Sequence of chain 39.A:
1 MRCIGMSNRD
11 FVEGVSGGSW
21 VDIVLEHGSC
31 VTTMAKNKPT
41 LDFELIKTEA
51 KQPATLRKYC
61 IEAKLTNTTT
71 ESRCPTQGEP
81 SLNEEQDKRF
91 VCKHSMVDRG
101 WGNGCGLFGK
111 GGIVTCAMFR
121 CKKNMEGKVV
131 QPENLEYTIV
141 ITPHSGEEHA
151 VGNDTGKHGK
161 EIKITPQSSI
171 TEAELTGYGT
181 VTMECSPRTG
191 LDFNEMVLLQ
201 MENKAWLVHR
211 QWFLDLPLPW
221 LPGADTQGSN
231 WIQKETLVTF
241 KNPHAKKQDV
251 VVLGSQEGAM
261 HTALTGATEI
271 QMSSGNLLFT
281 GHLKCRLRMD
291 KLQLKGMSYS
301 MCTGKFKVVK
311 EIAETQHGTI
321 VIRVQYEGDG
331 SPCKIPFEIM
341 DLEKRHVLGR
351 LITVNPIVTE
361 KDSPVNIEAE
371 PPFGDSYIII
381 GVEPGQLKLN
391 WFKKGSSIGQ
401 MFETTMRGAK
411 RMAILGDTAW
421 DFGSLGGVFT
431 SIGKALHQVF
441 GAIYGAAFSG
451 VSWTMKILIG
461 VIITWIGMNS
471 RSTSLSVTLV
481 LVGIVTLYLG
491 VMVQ

A protein and the small-molecule ligand that binds it are described below.
Small molecule (SMILES): CC(=O)N[C@@H]1[C@@H](O)[C@H](O)[C@@H](CO)O[C@H]1O

Binding-site contacts:
Ligand atom O5 contacts residue ASN67 of chain 39.A at 2.4 Å (h-bond).
Ligand atom C8 contacts residue MET118 of chain 39.A at 3.8 Å (hydrophobic).
Ligand atom C2 contacts residue ASN67 of chain 39.A at 2.5 Å.
Ligand atom C7 contacts residue ASN67 of chain 39.A at 3.2 Å.
Ligand atom O7 contacts residue MET118 of chain 39.A at 3.5 Å.
Ligand atom C8 contacts residue PHE90 of chain 39.A at 4.0 Å (hydrophobic).
Ligand atom C1 contacts residue ASN67 of chain 39.A at 1.4 Å.
Ligand atom C3 contacts residue ASN67 of chain 39.A at 3.8 Å.
Ligand atom C5 contacts residue ASN67 of chain 39.A at 3.7 Å.
Ligand atom C7 contacts residue MET118 of chain 39.A at 4.0 Å (hydrophobic).
Ligand atom N2 contacts residue ASN67 of chain 39.A at 2.9 Å (h-bond).
Ligand atom C8 contacts residue ASN67 of chain 39.A at 4.0 Å.
Ligand atom O7 contacts residue ASN67 of chain 39.A at 3.0 Å (h-bond).
Ligand atom C4 contacts residue ASN67 of chain 39.A at 4.2 Å.